Binding-site contacts:
Ligand atom O7 contacts residue ASN246 of chain 1.A at 3.9 Å.
Ligand atom C1 contacts residue LEU164 of chain 1.A at 3.7 Å (hydrophobic).
Ligand atom C3 contacts residue ALA163 of chain 1.A at 4.3 Å (hydrophobic).
Ligand atom O6 contacts residue NAG1 of chain 1.B at 3.1 Å (h-bond).
Ligand atom C6 contacts residue ALA163 of chain 1.A at 4.1 Å (hydrophobic).
Ligand atom C5 contacts residue ASN246 of chain 1.A at 3.7 Å.
Ligand atom C7 contacts residue THR248 of chain 1.A at 4.3 Å.
Ligand atom C4 contacts residue ALA163 of chain 1.A at 3.6 Å (hydrophobic).
Ligand atom C7 contacts residue ASN246 of chain 1.A at 3.6 Å.
Ligand atom C8 contacts residue ASN246 of chain 1.A at 3.9 Å.
Ligand atom O4 contacts residue ALA163 of chain 1.A at 4.4 Å.
Ligand atom C1 contacts residue ASN165 of chain 1.A at 4.5 Å.
Ligand atom O3 contacts residue THR248 of chain 1.A at 4.3 Å.
Ligand atom O5 contacts residue ASN165 of chain 1.A at 3.6 Å.
Ligand atom C6 contacts residue NAG1 of chain 1.B at 4.3 Å.
Ligand atom C2 contacts residue LEU164 of chain 1.A at 4.4 Å (hydrophobic).
Ligand atom O3 contacts residue ALA163 of chain 1.A at 4.3 Å.
Ligand atom C7 contacts residue SER247 of chain 1.A at 4.2 Å.
Ligand atom C2 contacts residue ALA163 of chain 1.A at 4.3 Å (hydrophobic).
Ligand atom C4 contacts residue ASN246 of chain 1.A at 4.3 Å.
Ligand atom O7 contacts residue ARG201 of chain 1.A at 4.0 Å.
Ligand atom O6 contacts residue ASN165 of chain 1.A at 3.4 Å.
Ligand atom O7 contacts residue ASP188 of chain 2.A at 4.4 Å.
Ligand atom O5 contacts residue ASN246 of chain 1.A at 2.4 Å (h-bond).
Ligand atom C8 contacts residue NAG1 of chain 1.B at 4.0 Å.
Ligand atom O5 contacts residue LEU164 of chain 1.A at 3.5 Å (h-bond).
Ligand atom O6 contacts residue THR248 of chain 1.A at 4.4 Å.
Ligand atom O5 contacts residue ALA163 of chain 1.A at 3.8 Å.
Ligand atom C2 contacts residue ASN246 of chain 1.A at 2.5 Å.
Ligand atom O7 contacts residue THR248 of chain 1.A at 3.3 Å.
Ligand atom O7 contacts residue SER247 of chain 1.A at 3.4 Å.
Ligand atom C7 contacts residue ARG201 of chain 1.A at 4.2 Å.
Ligand atom C5 contacts residue ALA163 of chain 1.A at 4.2 Å (hydrophobic).
Ligand atom N2 contacts residue ASN246 of chain 1.A at 2.8 Å (h-bond).
Ligand atom C1 contacts residue ALA163 of chain 1.A at 4.0 Å (hydrophobic).
Ligand atom C3 contacts residue ASN246 of chain 1.A at 3.8 Å.
Ligand atom C1 contacts residue ASN246 of chain 1.A at 1.5 Å.
Ligand atom C5 contacts residue NAG1 of chain 1.B at 4.2 Å.
Ligand atom C6 contacts residue ASN165 of chain 1.A at 4.2 Å.
Ligand atom C8 contacts residue ARG201 of chain 1.A at 3.5 Å.

Sequence of chain 1.A:
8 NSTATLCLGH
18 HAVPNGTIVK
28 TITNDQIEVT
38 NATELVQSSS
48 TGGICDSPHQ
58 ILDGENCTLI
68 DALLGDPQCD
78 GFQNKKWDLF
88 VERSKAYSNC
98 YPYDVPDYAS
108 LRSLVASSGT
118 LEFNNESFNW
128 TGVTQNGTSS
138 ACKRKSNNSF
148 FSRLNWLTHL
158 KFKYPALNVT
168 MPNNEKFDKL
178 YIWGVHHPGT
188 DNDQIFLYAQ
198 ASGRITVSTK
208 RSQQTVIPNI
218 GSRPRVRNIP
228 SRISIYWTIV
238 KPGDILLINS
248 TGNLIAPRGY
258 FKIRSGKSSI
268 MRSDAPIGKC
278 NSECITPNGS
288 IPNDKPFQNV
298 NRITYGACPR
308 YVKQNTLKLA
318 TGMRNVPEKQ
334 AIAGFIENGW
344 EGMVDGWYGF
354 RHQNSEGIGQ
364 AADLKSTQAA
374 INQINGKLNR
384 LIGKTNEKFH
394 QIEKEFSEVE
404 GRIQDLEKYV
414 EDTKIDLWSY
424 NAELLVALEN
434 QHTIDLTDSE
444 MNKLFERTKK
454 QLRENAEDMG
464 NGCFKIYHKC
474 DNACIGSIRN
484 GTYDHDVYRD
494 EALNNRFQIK

A protein and the small-molecule ligand that binds it are described below.
Small molecule (SMILES): CC(=O)N[C@H]1[C@H](O[C@H]2[C@H](O)[C@@H](NC(C)=O)CO[C@@H]2CO)O[C@H](CO)[C@@H](O)[C@@H]1O

Sequence of chain 2.A:
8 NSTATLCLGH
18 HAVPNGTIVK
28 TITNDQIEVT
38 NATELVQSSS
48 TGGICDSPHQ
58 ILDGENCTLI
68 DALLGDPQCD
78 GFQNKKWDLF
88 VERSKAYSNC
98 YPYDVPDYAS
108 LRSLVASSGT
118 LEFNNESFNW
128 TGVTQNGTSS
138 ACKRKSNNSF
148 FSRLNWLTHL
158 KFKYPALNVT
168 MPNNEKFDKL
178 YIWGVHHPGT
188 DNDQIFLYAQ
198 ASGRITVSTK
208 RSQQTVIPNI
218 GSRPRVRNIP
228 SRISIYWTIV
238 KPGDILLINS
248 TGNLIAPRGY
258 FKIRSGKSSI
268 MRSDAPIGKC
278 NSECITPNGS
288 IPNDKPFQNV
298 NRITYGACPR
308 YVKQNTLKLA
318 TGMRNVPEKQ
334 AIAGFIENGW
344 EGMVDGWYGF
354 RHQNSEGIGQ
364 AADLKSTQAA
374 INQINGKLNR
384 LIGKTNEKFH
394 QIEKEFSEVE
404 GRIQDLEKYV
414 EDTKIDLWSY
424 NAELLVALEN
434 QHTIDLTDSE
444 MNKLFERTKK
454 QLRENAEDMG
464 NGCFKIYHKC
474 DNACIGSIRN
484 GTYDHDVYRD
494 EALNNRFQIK